This protein binds this small molecule.
Small molecule (SMILES): CC(=O)N[C@@H]1[C@@H](O)[C@H](O)[C@@H](CO)O[C@H]1O

Binding-site contacts:
Ligand atom C1 contacts residue ASN444 of chain 1.B at 1.4 Å.
Ligand atom O3 contacts residue ILE442 of chain 1.B at 3.6 Å.
Ligand atom O5 contacts residue ASN444 of chain 1.B at 2.3 Å (h-bond).
Ligand atom C3 contacts residue ILE442 of chain 1.B at 3.7 Å (hydrophobic).
Ligand atom N2 contacts residue ILE442 of chain 1.B at 4.5 Å.
Ligand atom C3 contacts residue ASN444 of chain 1.B at 3.4 Å.
Ligand atom C7 contacts residue LYS441 of chain 1.B at 4.3 Å.
Ligand atom C7 contacts residue ASN444 of chain 1.B at 3.5 Å.
Ligand atom C5 contacts residue ASN444 of chain 1.B at 3.7 Å.
Ligand atom O3 contacts residue ASN444 of chain 1.B at 3.3 Å (h-bond).
Ligand atom O7 contacts residue LYS441 of chain 1.B at 3.1 Å (salt-bridge).
Ligand atom C2 contacts residue ASN444 of chain 1.B at 2.5 Å.
Ligand atom O7 contacts residue ASN444 of chain 1.B at 3.9 Å.
Ligand atom C2 contacts residue ILE442 of chain 1.B at 3.7 Å (hydrophobic).
Ligand atom C8 contacts residue ASN444 of chain 1.B at 3.6 Å.
Ligand atom C4 contacts residue ASN444 of chain 1.B at 4.2 Å.
Ligand atom N2 contacts residue ASN444 of chain 1.B at 3.6 Å.
Ligand atom O7 contacts residue ILE442 of chain 1.B at 4.1 Å.

Sequence of chain 1.B:
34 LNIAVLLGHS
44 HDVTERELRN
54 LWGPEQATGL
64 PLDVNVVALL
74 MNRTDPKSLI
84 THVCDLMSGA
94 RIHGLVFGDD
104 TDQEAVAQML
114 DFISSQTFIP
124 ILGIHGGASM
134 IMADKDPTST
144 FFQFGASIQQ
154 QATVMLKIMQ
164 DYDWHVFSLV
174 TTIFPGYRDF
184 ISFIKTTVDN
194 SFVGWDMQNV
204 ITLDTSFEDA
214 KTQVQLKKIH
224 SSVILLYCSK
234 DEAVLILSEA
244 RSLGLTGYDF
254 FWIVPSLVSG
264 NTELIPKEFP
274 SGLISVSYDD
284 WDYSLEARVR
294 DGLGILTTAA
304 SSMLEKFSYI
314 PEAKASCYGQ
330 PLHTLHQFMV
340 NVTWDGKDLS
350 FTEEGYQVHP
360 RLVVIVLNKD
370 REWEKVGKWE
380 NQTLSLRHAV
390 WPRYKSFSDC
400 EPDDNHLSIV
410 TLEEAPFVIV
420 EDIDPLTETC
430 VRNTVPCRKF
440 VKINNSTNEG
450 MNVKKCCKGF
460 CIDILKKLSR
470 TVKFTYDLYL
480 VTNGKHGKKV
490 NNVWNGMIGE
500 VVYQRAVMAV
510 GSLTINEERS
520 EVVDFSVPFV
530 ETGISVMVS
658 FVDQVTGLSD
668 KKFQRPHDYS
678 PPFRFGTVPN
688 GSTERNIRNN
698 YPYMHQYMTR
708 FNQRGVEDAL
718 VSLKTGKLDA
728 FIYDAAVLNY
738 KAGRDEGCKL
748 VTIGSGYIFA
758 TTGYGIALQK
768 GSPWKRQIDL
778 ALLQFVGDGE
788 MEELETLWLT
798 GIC